Sequence of chain 1.A:
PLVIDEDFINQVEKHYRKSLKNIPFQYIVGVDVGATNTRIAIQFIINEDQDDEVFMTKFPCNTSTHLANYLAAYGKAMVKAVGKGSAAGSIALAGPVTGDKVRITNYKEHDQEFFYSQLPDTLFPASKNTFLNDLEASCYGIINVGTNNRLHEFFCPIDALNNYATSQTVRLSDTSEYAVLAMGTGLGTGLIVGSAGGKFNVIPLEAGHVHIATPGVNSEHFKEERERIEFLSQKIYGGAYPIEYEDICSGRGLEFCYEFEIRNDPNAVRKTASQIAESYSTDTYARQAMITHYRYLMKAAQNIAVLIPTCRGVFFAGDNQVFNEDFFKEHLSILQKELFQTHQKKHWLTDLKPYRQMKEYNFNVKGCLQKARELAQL

A protein and the small-molecule ligand that binds it are described below.
Small molecule (SMILES): Nc1ncnc2c1ncn2[C@@H]1O[C@H](CO[P](=O)(O)O[P](=O)(O)NP(=O)(O)O)[C@@H](O)[C@H]1O

Binding-site contacts:
Ligand atom N7 contacts residue ASN350 of chain 1.A at 3.6 Å (h-bond).
Ligand atom C5 contacts residue ASN350 of chain 1.A at 3.4 Å.
Ligand atom O2G contacts residue ALA65 of chain 1.A at 3.4 Å (h-bond).
Ligand atom O2G contacts residue THR66 of chain 1.A at 3.2 Å (h-bond).
Ligand atom O4' contacts residue ASN350 of chain 1.A at 3.1 Å (h-bond).
Ligand atom C4' contacts residue THR215 of chain 1.A at 3.4 Å.
Ligand atom C8 contacts residue SER304 of chain 1.A at 3.7 Å.
Ligand atom N1 contacts residue ASN354 of chain 1.A at 2.9 Å (h-bond).
Ligand atom O2' contacts residue ALA303 of chain 1.A at 3.4 Å.
Ligand atom O4' contacts residue GLY214 of chain 1.A at 3.7 Å.
Ligand atom C5' contacts residue THR215 of chain 1.A at 3.6 Å.
Ligand atom N6 contacts residue ALA307 of chain 1.A at 3.2 Å.
Ligand atom N3 contacts residue ASN350 of chain 1.A at 3.4 Å (h-bond).
Ligand atom O5' contacts residue ASN350 of chain 1.A at 3.3 Å (h-bond).
Ligand atom C1' contacts residue GLY281 of chain 1.A at 3.6 Å.
Ligand atom O2G contacts residue ASN67 of chain 1.A at 3.0 Å (h-bond).
Ligand atom C2 contacts residue ASN354 of chain 1.A at 3.7 Å.
Ligand atom O1G contacts residue THR66 of chain 1.A at 3.4 Å (h-bond).
Ligand atom O2B contacts residue THR215 of chain 1.A at 2.5 Å (h-bond).
Ligand atom N9 contacts residue ASN350 of chain 1.A at 3.7 Å.
Ligand atom N6 contacts residue PHE353 of chain 1.A at 3.3 Å.
Ligand atom O3G contacts residue ALA65 of chain 1.A at 3.7 Å.
Ligand atom C4 contacts residue ASN350 of chain 1.A at 3.4 Å.
Ligand atom O2B contacts residue GLY214 of chain 1.A at 3.4 Å.
Ligand atom O3' contacts residue THR215 of chain 1.A at 3.8 Å.
Ligand atom O3' contacts residue GLY281 of chain 1.A at 3.4 Å.
Ligand atom N7 contacts residue SER304 of chain 1.A at 3.7 Å.
Ligand atom O2G contacts residue GLY64 of chain 1.A at 3.2 Å.
Ligand atom N6 contacts residue ASN354 of chain 1.A at 2.9 Å (h-bond).
Ligand atom O3G contacts residue THR215 of chain 1.A at 2.9 Å (h-bond).
Ligand atom C6 contacts residue ASN354 of chain 1.A at 3.6 Å.
Ligand atom C6 contacts residue ASN350 of chain 1.A at 3.6 Å.
Ligand atom O3G contacts residue THR66 of chain 1.A at 2.8 Å (h-bond).
Ligand atom O1G contacts residue ASN67 of chain 1.A at 3.8 Å.
Ligand atom O5' contacts residue GLY214 of chain 1.A at 3.5 Å.
Ligand atom PG contacts residue THR66 of chain 1.A at 3.4 Å.
Ligand atom C4' contacts residue GLY214 of chain 1.A at 3.5 Å.
Ligand atom C3' contacts residue THR215 of chain 1.A at 3.8 Å.
Ligand atom O5' contacts residue THR215 of chain 1.A at 3.6 Å (h-bond).
Ligand atom C6 contacts residue ALA307 of chain 1.A at 3.6 Å (hydrophobic).